Sequence of chain 1.A:
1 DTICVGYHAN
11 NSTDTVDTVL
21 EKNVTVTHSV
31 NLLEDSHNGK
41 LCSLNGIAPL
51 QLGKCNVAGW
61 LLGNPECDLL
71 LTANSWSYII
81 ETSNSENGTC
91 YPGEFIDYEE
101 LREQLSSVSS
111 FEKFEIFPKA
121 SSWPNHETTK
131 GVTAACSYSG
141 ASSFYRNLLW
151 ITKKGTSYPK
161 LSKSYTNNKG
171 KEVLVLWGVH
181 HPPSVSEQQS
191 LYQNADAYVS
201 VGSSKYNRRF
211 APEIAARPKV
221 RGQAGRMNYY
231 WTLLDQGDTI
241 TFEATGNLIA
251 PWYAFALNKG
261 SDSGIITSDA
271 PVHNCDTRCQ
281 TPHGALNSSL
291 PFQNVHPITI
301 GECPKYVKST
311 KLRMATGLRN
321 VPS

Binding-site contacts:
Ligand atom C4 contacts residue ASN287 of chain 1.A at 4.3 Å.
Ligand atom O7 contacts residue ASN287 of chain 1.A at 3.8 Å.
Ligand atom C2 contacts residue ASN287 of chain 1.A at 2.5 Å.
Ligand atom O6 contacts residue ASN287 of chain 1.A at 4.3 Å.
Ligand atom C7 contacts residue ASN287 of chain 1.A at 3.5 Å.
Ligand atom C5 contacts residue ASN287 of chain 1.A at 3.6 Å.
Ligand atom N2 contacts residue ASN287 of chain 1.A at 3.0 Å (h-bond).
Ligand atom C3 contacts residue ASN287 of chain 1.A at 3.8 Å.
Ligand atom O5 contacts residue ASN287 of chain 1.A at 2.3 Å (h-bond).
Ligand atom C1 contacts residue ASN287 of chain 1.A at 1.4 Å.
Ligand atom C8 contacts residue ASP276 of chain 1.A at 3.5 Å.
Ligand atom C8 contacts residue ASN287 of chain 1.A at 4.3 Å.

This small molecule binds to this protein.
Small molecule (SMILES): CC(=O)N[C@H]1[C@H](O[C@H]2[C@H](O)[C@@H](NC(C)=O)CO[C@@H]2CO)O[C@H](CO)[C@@H](O)[C@@H]1O